Sequence of chain 4.A:
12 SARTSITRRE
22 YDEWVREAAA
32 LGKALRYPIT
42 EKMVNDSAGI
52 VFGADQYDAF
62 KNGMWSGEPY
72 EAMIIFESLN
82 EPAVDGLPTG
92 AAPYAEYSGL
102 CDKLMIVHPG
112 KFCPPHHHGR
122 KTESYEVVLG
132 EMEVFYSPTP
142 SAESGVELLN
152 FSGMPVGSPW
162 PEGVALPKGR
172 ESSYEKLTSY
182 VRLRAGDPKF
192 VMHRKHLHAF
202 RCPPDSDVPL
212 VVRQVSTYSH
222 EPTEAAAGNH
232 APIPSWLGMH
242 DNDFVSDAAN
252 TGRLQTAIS

A protein and the small-molecule ligand that binds it are described below.
Small molecule (SMILES): O=C[C@@H](O)[C@@H](O)[C@@H](O)CO

Binding-site contacts:
Ligand atom O5 contacts residue PHE53 of chain 4.A at 3.8 Å.
Ligand atom O2 contacts residue LYS122 of chain 4.A at 3.0 Å (salt-bridge).
Ligand atom C2 contacts residue LYS122 of chain 4.A at 3.5 Å.
Ligand atom C2 contacts residue GLN215 of chain 4.A at 3.2 Å.
Ligand atom C2 contacts residue GLU124 of chain 4.A at 3.2 Å.
Ligand atom C1 contacts residue CO1 of chain 4.B at 2.9 Å.
Ligand atom O1 contacts residue HIS199 of chain 4.A at 3.1 Å (h-bond).
Ligand atom O4 contacts residue ARG254 of chain 4.A at 2.9 Å (salt-bridge).
Ligand atom O5 contacts residue ARG254 of chain 4.A at 3.1 Å (salt-bridge).
Ligand atom C1 contacts residue GLU124 of chain 4.A at 3.6 Å.
Ligand atom C4 contacts residue ILE76 of chain 4.A at 3.6 Å (hydrophobic).
Ligand atom C3 contacts residue GLN215 of chain 4.A at 3.3 Å.
Ligand atom C1 contacts residue PHE201 of chain 4.A at 4.1 Å (hydrophobic).
Ligand atom C5 contacts residue ILE76 of chain 4.A at 4.1 Å (hydrophobic).
Ligand atom C2 contacts residue CO1 of chain 4.B at 2.9 Å.
Ligand atom O4 contacts residue GLU222 of chain 4.A at 3.1 Å (salt-bridge).
Ligand atom O2 contacts residue CO1 of chain 4.B at 2.2 Å.
Ligand atom C2 contacts residue HIS117 of chain 4.A at 4.0 Å.
Ligand atom O1 contacts residue HIS117 of chain 4.A at 3.3 Å (h-bond).
Ligand atom O2 contacts residue GLU124 of chain 4.A at 3.0 Å (salt-bridge).
Ligand atom O3 contacts residue LYS104 of chain 4.A at 2.8 Å (salt-bridge).
Ligand atom O2 contacts residue HIS119 of chain 4.A at 2.8 Å (h-bond).
Ligand atom C2 contacts residue HIS119 of chain 4.A at 4.0 Å.
Ligand atom O4 contacts residue LYS122 of chain 4.A at 3.7 Å.
Ligand atom C5 contacts residue CYS114 of chain 4.A at 3.8 Å (hydrophobic).
Ligand atom C5 contacts residue ARG254 of chain 4.A at 3.7 Å.
Ligand atom C3 contacts residue LYS122 of chain 4.A at 3.9 Å.
Ligand atom C1 contacts residue HIS117 of chain 4.A at 3.6 Å.
Ligand atom C3 contacts residue ILE76 of chain 4.A at 4.0 Å (hydrophobic).
Ligand atom O2 contacts residue HIS117 of chain 4.A at 3.2 Å (h-bond).
Ligand atom O5 contacts residue PHE245 of chain 4.A at 4.0 Å.
Ligand atom O1 contacts residue CO1 of chain 4.B at 2.3 Å.
Ligand atom O1 contacts residue PHE201 of chain 4.A at 3.8 Å.
Ligand atom O1 contacts residue GLU124 of chain 4.A at 2.8 Å (salt-bridge).
Ligand atom C4 contacts residue ARG254 of chain 4.A at 3.1 Å.
Ligand atom C1 contacts residue GLN215 of chain 4.A at 3.7 Å.
Ligand atom C1 contacts residue CYS114 of chain 4.A at 3.9 Å (hydrophobic).
Ligand atom O3 contacts residue GLN215 of chain 4.A at 3.1 Å (h-bond).
Ligand atom C3 contacts residue LYS104 of chain 4.A at 4.1 Å.
Ligand atom O3 contacts residue LYS122 of chain 4.A at 3.3 Å (salt-bridge).